Sequence of chain 1.B:
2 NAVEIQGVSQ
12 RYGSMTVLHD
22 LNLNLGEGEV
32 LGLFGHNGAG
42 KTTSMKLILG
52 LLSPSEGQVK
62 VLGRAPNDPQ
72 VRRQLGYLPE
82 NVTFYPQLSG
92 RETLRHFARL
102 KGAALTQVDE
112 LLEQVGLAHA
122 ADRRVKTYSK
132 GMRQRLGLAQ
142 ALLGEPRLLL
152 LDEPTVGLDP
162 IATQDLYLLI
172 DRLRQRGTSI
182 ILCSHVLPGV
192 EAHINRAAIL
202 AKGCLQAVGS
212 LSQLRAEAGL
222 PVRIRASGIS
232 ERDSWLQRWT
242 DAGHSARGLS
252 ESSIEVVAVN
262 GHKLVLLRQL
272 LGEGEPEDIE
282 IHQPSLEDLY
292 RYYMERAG

Binding-site contacts:
Ligand atom N6 contacts residue TYR13 of chain 1.B at 3.7 Å.
Ligand atom O3A contacts residue ASN38 of chain 1.B at 3.5 Å (h-bond).
Ligand atom O2A contacts residue THR44 of chain 1.B at 2.7 Å (h-bond).
Ligand atom O2G contacts residue THR43 of chain 1.B at 3.3 Å (h-bond).
Ligand atom O3A contacts residue LYS42 of chain 1.B at 3.1 Å (salt-bridge).
Ligand atom O2A contacts residue GLY41 of chain 1.B at 3.2 Å.
Ligand atom O3G contacts residue LYS42 of chain 1.B at 3.5 Å (salt-bridge).
Ligand atom C5' contacts residue GLY39 of chain 1.B at 3.7 Å.
Ligand atom O1B contacts residue LYS42 of chain 1.B at 3.1 Å (salt-bridge).
Ligand atom PB contacts residue ASN38 of chain 1.B at 3.2 Å.
Ligand atom O4' contacts residue VAL18 of chain 1.B at 3.6 Å.
Ligand atom N7 contacts residue TYR13 of chain 1.B at 3.3 Å (h-bond).
Ligand atom O2G contacts residue MG1 of chain 1.H at 2.1 Å.
Ligand atom O2G contacts residue GLU81 of chain 1.B at 2.4 Å (salt-bridge).
Ligand atom O3A contacts residue GLY41 of chain 1.B at 3.0 Å (h-bond).
Ligand atom N1 contacts residue TYR13 of chain 1.B at 3.7 Å.
Ligand atom O2B contacts residue LYS42 of chain 1.B at 3.3 Å.
Ligand atom N3B contacts residue ASN38 of chain 1.B at 2.5 Å (h-bond).
Ligand atom O1B contacts residue ASN38 of chain 1.B at 3.3 Å (h-bond).
Ligand atom PG contacts residue ASN38 of chain 1.B at 3.6 Å.
Ligand atom PG contacts residue MG1 of chain 1.H at 2.5 Å.
Ligand atom C4 contacts residue TYR13 of chain 1.B at 3.4 Å (hydrophobic).
Ligand atom N3 contacts residue TYR13 of chain 1.B at 3.6 Å.
Ligand atom O1G contacts residue ASN38 of chain 1.B at 2.4 Å (h-bond).
Ligand atom PB contacts residue MG1 of chain 1.H at 3.2 Å.
Ligand atom O1A contacts residue THR43 of chain 1.B at 3.3 Å (h-bond).
Ligand atom C5 contacts residue TYR13 of chain 1.B at 3.4 Å (hydrophobic).
Ligand atom O2A contacts residue LYS42 of chain 1.B at 3.2 Å (salt-bridge).
Ligand atom O2B contacts residue THR43 of chain 1.B at 2.5 Å (h-bond).
Ligand atom C8 contacts residue TYR13 of chain 1.B at 3.7 Å (hydrophobic).
Ligand atom O2A contacts residue THR43 of chain 1.B at 2.8 Å (h-bond).
Ligand atom C6 contacts residue TYR13 of chain 1.B at 3.5 Å (hydrophobic).
Ligand atom O3G contacts residue HIS186 of chain 1.B at 3.7 Å.
Ligand atom C5' contacts residue GLY41 of chain 1.B at 3.5 Å.
Ligand atom O1B contacts residue HIS37 of chain 1.B at 2.8 Å (h-bond).
Ligand atom PB contacts residue LYS42 of chain 1.B at 3.5 Å.
Ligand atom O3G contacts residue MG1 of chain 1.H at 2.1 Å.
Ligand atom N9 contacts residue TYR13 of chain 1.B at 3.6 Å.
Ligand atom O2B contacts residue MG1 of chain 1.H at 2.1 Å.
Ligand atom N3B contacts residue MG1 of chain 1.H at 3.4 Å.

This protein binds this small molecule.
Small molecule (SMILES): Nc1ncnc2c1ncn2[C@@H]1O[C@H](CO[P](=O)(O)O[P](=O)(O)NP(=O)(O)O)[C@@H](O)[C@H]1O